Binding-site contacts:
Ligand atom CBH contacts residue TRP22 of chain 1.B at 4.5 Å (hydrophobic).
Ligand atom NAD contacts residue SER15 of chain 1.B at 4.3 Å.
Ligand atom C contacts residue GLU19 of chain 1.B at 4.0 Å.
Ligand atom N contacts residue TYR111 of chain 1.B at 3.0 Å (h-bond).
Ligand atom NBP contacts residue MET114 of chain 1.B at 4.4 Å.
Ligand atom CBL contacts residue TRP22 of chain 1.B at 4.1 Å (hydrophobic).
Ligand atom CBG contacts residue TRP22 of chain 1.B at 4.4 Å (hydrophobic).
Ligand atom NBA contacts residue TRP22 of chain 1.B at 4.2 Å.
Ligand atom CAS contacts residue TYR111 of chain 1.B at 3.8 Å (hydrophobic).
Ligand atom NAD contacts residue TYR111 of chain 1.B at 4.2 Å.
Ligand atom O contacts residue GLU19 of chain 1.B at 3.5 Å (salt-bridge).
Ligand atom NAD contacts residue LEU18 of chain 1.B at 2.6 Å (h-bond).
Ligand atom CBF contacts residue TYR111 of chain 1.B at 3.9 Å (hydrophobic).
Ligand atom CAX contacts residue MET114 of chain 1.B at 3.4 Å (hydrophobic).
Ligand atom CAX contacts residue TYR111 of chain 1.B at 3.9 Å (hydrophobic).
Ligand atom OAF contacts residue TYR111 of chain 1.B at 3.5 Å.
Ligand atom OAH contacts residue MET114 of chain 1.B at 4.5 Å.
Ligand atom NAZ contacts residue TRP22 of chain 1.B at 4.5 Å.
Ligand atom CAW contacts residue TYR111 of chain 1.B at 3.7 Å (hydrophobic).
Ligand atom CBE contacts residue TRP22 of chain 1.B at 4.3 Å (hydrophobic).
Ligand atom C contacts residue TYR111 of chain 1.B at 3.6 Å (hydrophobic).
Ligand atom O contacts residue SER15 of chain 1.B at 4.3 Å.
Ligand atom OAF contacts residue SER110 of chain 1.B at 3.6 Å.
Ligand atom CBC contacts residue TYR111 of chain 1.B at 4.3 Å (hydrophobic).
Ligand atom CA contacts residue TYR111 of chain 1.B at 2.3 Å (hydrophobic).
Ligand atom CBM contacts residue TRP22 of chain 1.B at 4.2 Å (hydrophobic).
Ligand atom NAD contacts residue GLU19 of chain 1.B at 3.4 Å (salt-bridge).
Ligand atom OAH contacts residue TYR111 of chain 1.B at 4.1 Å.
Ligand atom C contacts residue LEU18 of chain 1.B at 3.9 Å (hydrophobic).
Ligand atom O contacts residue ILE340 of chain 1.B at 3.7 Å.
Ligand atom CAK contacts residue THR474 of chain 1.A at 4.0 Å.
Ligand atom OAH contacts residue TRP22 of chain 1.B at 4.2 Å.
Ligand atom OAH contacts residue LEU18 of chain 1.B at 3.1 Å (h-bond).
Ligand atom CAU contacts residue MET114 of chain 1.B at 4.1 Å (hydrophobic).
Ligand atom CBC contacts residue SER110 of chain 1.B at 4.4 Å.
Ligand atom CAJ contacts residue THR474 of chain 1.A at 3.7 Å.
Ligand atom CBF contacts residue LEU18 of chain 1.B at 4.2 Å (hydrophobic).
Ligand atom CAI contacts residue TRP22 of chain 1.B at 4.0 Å (hydrophobic).

Sequence of chain 1.A:
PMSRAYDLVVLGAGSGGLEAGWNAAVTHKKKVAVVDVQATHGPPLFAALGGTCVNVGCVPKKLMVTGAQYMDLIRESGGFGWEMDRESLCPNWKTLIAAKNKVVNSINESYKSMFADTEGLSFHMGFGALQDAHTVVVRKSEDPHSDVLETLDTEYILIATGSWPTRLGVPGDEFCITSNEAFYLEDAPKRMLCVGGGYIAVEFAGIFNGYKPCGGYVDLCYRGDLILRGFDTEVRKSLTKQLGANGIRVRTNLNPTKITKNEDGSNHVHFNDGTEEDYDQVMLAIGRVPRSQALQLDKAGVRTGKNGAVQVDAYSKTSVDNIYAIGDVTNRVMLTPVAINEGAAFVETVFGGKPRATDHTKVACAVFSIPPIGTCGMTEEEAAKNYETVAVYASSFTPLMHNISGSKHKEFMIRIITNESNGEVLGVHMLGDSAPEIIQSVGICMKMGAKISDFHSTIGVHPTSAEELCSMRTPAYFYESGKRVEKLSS

Sequence of chain 1.B:
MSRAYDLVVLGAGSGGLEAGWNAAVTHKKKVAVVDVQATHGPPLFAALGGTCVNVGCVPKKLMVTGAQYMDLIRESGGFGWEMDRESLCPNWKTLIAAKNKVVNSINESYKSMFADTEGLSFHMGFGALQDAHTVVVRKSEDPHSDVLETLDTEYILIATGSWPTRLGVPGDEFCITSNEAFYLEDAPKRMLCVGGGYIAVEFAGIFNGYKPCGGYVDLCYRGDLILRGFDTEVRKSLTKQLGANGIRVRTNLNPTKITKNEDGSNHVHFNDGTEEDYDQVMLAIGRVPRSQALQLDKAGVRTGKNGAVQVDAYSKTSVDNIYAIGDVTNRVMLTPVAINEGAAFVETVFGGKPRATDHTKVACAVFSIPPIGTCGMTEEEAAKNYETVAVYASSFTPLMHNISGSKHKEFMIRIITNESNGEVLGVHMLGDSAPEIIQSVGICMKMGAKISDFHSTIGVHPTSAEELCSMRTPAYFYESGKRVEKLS

This protein binds this small molecule.
Small molecule (SMILES): CN(C)c1nc(NCCc2ccc3ccccc3c2)nc2c1cc(C(=O)N(CCCCN)CC(N)=O)n2CCC(N)=O